The small molecule below binds the protein below.
Small molecule (SMILES): CC(=O)N[C@@H]1[C@@H](O)[C@H](O)[C@@H](CO)O[C@H]1O

Sequence of chain 1.B:
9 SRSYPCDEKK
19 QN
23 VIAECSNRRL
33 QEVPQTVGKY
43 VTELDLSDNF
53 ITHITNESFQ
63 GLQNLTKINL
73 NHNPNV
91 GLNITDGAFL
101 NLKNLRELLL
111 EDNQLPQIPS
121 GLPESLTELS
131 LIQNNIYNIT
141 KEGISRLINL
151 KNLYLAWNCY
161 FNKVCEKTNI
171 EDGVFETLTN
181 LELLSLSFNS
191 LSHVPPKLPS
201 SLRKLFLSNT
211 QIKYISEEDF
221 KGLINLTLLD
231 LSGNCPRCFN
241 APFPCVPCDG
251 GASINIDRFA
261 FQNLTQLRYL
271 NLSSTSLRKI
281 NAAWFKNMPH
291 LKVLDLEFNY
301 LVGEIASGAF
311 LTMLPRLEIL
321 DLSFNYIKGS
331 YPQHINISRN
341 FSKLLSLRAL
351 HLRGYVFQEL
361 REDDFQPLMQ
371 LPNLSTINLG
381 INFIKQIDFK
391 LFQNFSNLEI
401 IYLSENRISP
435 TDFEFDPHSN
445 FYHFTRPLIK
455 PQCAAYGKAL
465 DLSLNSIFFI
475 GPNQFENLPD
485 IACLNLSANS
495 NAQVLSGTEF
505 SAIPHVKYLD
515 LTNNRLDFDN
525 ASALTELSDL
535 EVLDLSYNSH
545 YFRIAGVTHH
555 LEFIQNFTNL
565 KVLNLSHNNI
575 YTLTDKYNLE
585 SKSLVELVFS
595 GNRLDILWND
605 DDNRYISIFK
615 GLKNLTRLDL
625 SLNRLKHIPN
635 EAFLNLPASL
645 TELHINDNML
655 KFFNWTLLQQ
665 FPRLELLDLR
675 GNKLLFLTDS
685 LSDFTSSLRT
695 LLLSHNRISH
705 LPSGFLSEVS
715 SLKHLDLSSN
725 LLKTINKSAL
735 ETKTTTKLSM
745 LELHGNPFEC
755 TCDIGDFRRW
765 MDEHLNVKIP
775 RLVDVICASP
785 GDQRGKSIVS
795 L

Binding-site contacts:
Ligand atom O7 contacts residue SER587 of chain 1.B at 3.4 Å.
Ligand atom N2 contacts residue SER587 of chain 1.B at 4.4 Å.
Ligand atom C4 contacts residue ASN618 of chain 1.B at 4.1 Å.
Ligand atom C3 contacts residue ASN618 of chain 1.B at 3.7 Å.
Ligand atom C2 contacts residue LYS586 of chain 1.B at 4.4 Å.
Ligand atom C7 contacts residue ASN618 of chain 1.B at 3.8 Å.
Ligand atom O5 contacts residue ASN618 of chain 1.B at 2.2 Å (h-bond).
Ligand atom O5 contacts residue SER587 of chain 1.B at 4.1 Å.
Ligand atom C5 contacts residue VAL589 of chain 1.B at 4.4 Å (hydrophobic).
Ligand atom N2 contacts residue ASN618 of chain 1.B at 2.9 Å (h-bond).
Ligand atom O6 contacts residue VAL589 of chain 1.B at 3.1 Å.
Ligand atom C7 contacts residue LYS586 of chain 1.B at 3.4 Å.
Ligand atom C1 contacts residue SER587 of chain 1.B at 4.1 Å.
Ligand atom O7 contacts residue ASN618 of chain 1.B at 4.3 Å.
Ligand atom C7 contacts residue SER587 of chain 1.B at 3.9 Å.
Ligand atom N2 contacts residue LYS586 of chain 1.B at 3.7 Å.
Ligand atom C8 contacts residue LYS586 of chain 1.B at 3.5 Å.
Ligand atom C6 contacts residue VAL589 of chain 1.B at 3.9 Å (hydrophobic).
Ligand atom O7 contacts residue THR562 of chain 1.B at 3.9 Å.
Ligand atom O5 contacts residue VAL589 of chain 1.B at 3.6 Å.
Ligand atom C1 contacts residue ASN618 of chain 1.B at 1.4 Å.
Ligand atom C2 contacts residue SER587 of chain 1.B at 4.1 Å.
Ligand atom C5 contacts residue ASN618 of chain 1.B at 3.5 Å.
Ligand atom C2 contacts residue ASN618 of chain 1.B at 2.3 Å.
Ligand atom O7 contacts residue LYS586 of chain 1.B at 3.6 Å.